Sequence of chain 26.D:
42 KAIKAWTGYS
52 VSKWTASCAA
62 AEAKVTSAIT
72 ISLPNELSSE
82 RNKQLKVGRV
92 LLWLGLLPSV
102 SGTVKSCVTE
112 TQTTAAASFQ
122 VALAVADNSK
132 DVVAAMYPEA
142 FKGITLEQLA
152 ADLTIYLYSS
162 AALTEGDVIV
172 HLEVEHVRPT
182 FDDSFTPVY

Binding-site contacts:
Ligand atom C6 contacts residue THR48 of chain 26.D at 4.2 Å.
Ligand atom O4' contacts residue TRP47 of chain 26.D at 4.1 Å.
Ligand atom N6 contacts residue THR48 of chain 26.D at 3.3 Å (h-bond).
Ligand atom C1' contacts residue TRP47 of chain 26.D at 4.3 Å (hydrophobic).
Ligand atom C4 contacts residue TRP47 of chain 26.D at 3.9 Å (hydrophobic).
Ligand atom N1 contacts residue TRP47 of chain 26.D at 4.3 Å.
Ligand atom N6 contacts residue TRP47 of chain 26.D at 3.8 Å.
Ligand atom N7 contacts residue TRP47 of chain 26.D at 3.7 Å.
Ligand atom N9 contacts residue TRP47 of chain 26.D at 3.9 Å.
Ligand atom C5 contacts residue TRP47 of chain 26.D at 3.8 Å (hydrophobic).
Ligand atom N6 contacts residue TYR50 of chain 26.D at 4.2 Å.
Ligand atom OP2 contacts residue VAL178 of chain 26.E at 4.5 Å.
Ligand atom O4' contacts residue LYS143 of chain 26.D at 4.1 Å.
Ligand atom C5' contacts residue VAL178 of chain 26.E at 4.5 Å (hydrophobic).
Ligand atom OP2 contacts residue GLY49 of chain 26.E at 4.2 Å.
Ligand atom N1 contacts residue THR48 of chain 26.D at 4.0 Å.
Ligand atom C6 contacts residue TRP47 of chain 26.D at 3.9 Å (hydrophobic).
Ligand atom C8 contacts residue TRP47 of chain 26.D at 3.8 Å (hydrophobic).
Ligand atom C2 contacts residue TRP47 of chain 26.D at 4.2 Å (hydrophobic).
Ligand atom N3 contacts residue TRP47 of chain 26.D at 4.1 Å.

Sequence of chain 26.E:
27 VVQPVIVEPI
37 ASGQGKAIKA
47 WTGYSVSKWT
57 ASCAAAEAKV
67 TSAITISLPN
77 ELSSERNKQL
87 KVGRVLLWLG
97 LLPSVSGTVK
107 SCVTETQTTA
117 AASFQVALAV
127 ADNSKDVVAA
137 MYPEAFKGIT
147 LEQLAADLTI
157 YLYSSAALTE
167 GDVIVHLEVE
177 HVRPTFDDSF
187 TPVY

This protein binds this small molecule.
Small molecule (SMILES): Nc1ncnc2c1ncn2[C@@H]1O[C@H](COO[C@@H]2C[C@@H](CO[P](=O)(O)O[C@H]3[C@@H](O)[C@H](n4cnc5c(N)ncnc54)O[C@@H]3COP(=O)=O)O[C@H]2n2ccc(=O)[nH]c2=O)[C@@H](OOP(O)OC[C@H]2O[C@@H](n3ccc(=O)[nH]c3=O)[C@H](O)[C@@H]2O)[C@H]1O.Op1oo1